This small molecule binds to this protein.
Small molecule (SMILES): CC(=O)N[C@@H]1[C@@H](O)[C@H](O)[C@@H](CO)O[C@H]1O

Sequence of chain 1.I:
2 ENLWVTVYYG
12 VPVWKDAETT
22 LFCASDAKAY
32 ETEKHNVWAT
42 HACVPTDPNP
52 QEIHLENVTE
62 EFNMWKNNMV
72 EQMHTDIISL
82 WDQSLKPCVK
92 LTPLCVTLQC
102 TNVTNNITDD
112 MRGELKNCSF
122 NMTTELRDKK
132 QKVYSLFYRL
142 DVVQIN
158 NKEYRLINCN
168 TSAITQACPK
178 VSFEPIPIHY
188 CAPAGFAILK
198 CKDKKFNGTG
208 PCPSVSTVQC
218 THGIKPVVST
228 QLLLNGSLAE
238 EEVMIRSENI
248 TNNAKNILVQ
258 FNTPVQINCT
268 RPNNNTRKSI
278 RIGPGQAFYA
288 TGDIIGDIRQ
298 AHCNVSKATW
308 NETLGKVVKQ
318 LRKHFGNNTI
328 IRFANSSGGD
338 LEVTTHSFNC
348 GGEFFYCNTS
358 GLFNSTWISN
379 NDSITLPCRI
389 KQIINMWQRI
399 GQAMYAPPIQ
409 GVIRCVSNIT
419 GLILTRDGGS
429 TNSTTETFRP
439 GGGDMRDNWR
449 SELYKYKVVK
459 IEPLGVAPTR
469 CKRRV

Binding-site contacts:
Ligand atom N2 contacts residue ASN103 of chain 1.I at 2.9 Å (h-bond).
Ligand atom O5 contacts residue MET112 of chain 1.I at 2.9 Å (h-bond).
Ligand atom C8 contacts residue ASN103 of chain 1.I at 4.2 Å.
Ligand atom O7 contacts residue MET112 of chain 1.I at 2.9 Å.
Ligand atom C8 contacts residue THR102 of chain 1.I at 4.1 Å.
Ligand atom N2 contacts residue MET112 of chain 1.I at 3.9 Å.
Ligand atom C7 contacts residue ASN106 of chain 1.I at 4.3 Å.
Ligand atom C7 contacts residue MET112 of chain 1.I at 3.8 Å (hydrophobic).
Ligand atom O7 contacts residue ASN103 of chain 1.I at 3.3 Å (h-bond).
Ligand atom C8 contacts residue CYS101 of chain 1.I at 4.4 Å (hydrophobic).
Ligand atom C3 contacts residue ASN103 of chain 1.I at 3.8 Å.
Ligand atom O5 contacts residue ASN103 of chain 1.I at 2.4 Å (h-bond).
Ligand atom C7 contacts residue ASN103 of chain 1.I at 3.3 Å.
Ligand atom C5 contacts residue ASN103 of chain 1.I at 3.7 Å.
Ligand atom O5 contacts residue GLY114 of chain 1.I at 4.3 Å.
Ligand atom C3 contacts residue MET112 of chain 1.I at 4.3 Å (hydrophobic).
Ligand atom C1 contacts residue MET112 of chain 1.I at 3.3 Å (hydrophobic).
Ligand atom C1 contacts residue LYS117 of chain 1.I at 3.9 Å.
Ligand atom C4 contacts residue ASN103 of chain 1.I at 4.2 Å.
Ligand atom C6 contacts residue MET112 of chain 1.I at 3.7 Å (hydrophobic).
Ligand atom C1 contacts residue ASN103 of chain 1.I at 1.4 Å.
Ligand atom C7 contacts residue ASN158 of chain 1.I at 4.3 Å.
Ligand atom C4 contacts residue MET112 of chain 1.I at 4.1 Å (hydrophobic).
Ligand atom O7 contacts residue ASN106 of chain 1.I at 3.5 Å (h-bond).
Ligand atom C2 contacts residue ASN103 of chain 1.I at 2.5 Å.
Ligand atom C5 contacts residue MET112 of chain 1.I at 3.8 Å (hydrophobic).
Ligand atom C8 contacts residue ASN158 of chain 1.I at 3.2 Å.
Ligand atom C2 contacts residue MET112 of chain 1.I at 3.2 Å (hydrophobic).